Sequence of chain 1.B:
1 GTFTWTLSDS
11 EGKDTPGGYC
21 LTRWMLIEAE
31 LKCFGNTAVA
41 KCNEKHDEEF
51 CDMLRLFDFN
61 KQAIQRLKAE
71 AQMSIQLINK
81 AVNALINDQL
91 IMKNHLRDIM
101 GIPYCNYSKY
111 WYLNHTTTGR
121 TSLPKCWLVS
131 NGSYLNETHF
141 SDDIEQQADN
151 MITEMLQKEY

Binding-site contacts:
Ligand atom O5 contacts residue ASN136 of chain 1.B at 2.4 Å (h-bond).
Ligand atom C3 contacts residue ASN136 of chain 1.B at 3.8 Å.
Ligand atom N2 contacts residue ASN136 of chain 1.B at 2.9 Å (h-bond).
Ligand atom C7 contacts residue ASN136 of chain 1.B at 3.9 Å.
Ligand atom C2 contacts residue ASN136 of chain 1.B at 2.5 Å.
Ligand atom C4 contacts residue ASN136 of chain 1.B at 4.2 Å.
Ligand atom C5 contacts residue ASN136 of chain 1.B at 3.7 Å.
Ligand atom O7 contacts residue ASN136 of chain 1.B at 4.5 Å.
Ligand atom C1 contacts residue ASN136 of chain 1.B at 1.4 Å.

This small molecule binds to this protein.
Small molecule (SMILES): CC(=O)N[C@@H]1[C@@H](O)[C@H](O)[C@@H](CO)O[C@H]1O